Binding-site contacts:
Ligand atom C7 contacts residue ASN49 of chain 1.A at 3.0 Å.
Ligand atom C5 contacts residue TYR16 of chain 1.A at 4.5 Å (hydrophobic).
Ligand atom O7 contacts residue ASN49 of chain 1.A at 2.8 Å (h-bond).
Ligand atom C2 contacts residue ASN49 of chain 1.A at 2.5 Å.
Ligand atom C5 contacts residue ASN49 of chain 1.A at 3.7 Å.
Ligand atom C6 contacts residue ASN49 of chain 1.A at 4.5 Å.
Ligand atom C4 contacts residue ASN49 of chain 1.A at 4.2 Å.
Ligand atom C3 contacts residue ASN49 of chain 1.A at 3.8 Å.
Ligand atom C8 contacts residue ASN49 of chain 1.A at 4.3 Å.
Ligand atom O5 contacts residue ASN49 of chain 1.A at 2.4 Å (h-bond).
Ligand atom C1 contacts residue TYR16 of chain 1.A at 4.0 Å (hydrophobic).
Ligand atom N2 contacts residue ASN49 of chain 1.A at 2.9 Å (h-bond).
Ligand atom C1 contacts residue ASN49 of chain 1.A at 1.4 Å.
Ligand atom C1 contacts residue ASN18 of chain 1.A at 4.3 Å.
Ligand atom C6 contacts residue TYR16 of chain 1.A at 4.1 Å (hydrophobic).
Ligand atom O5 contacts residue TYR16 of chain 1.A at 3.3 Å.

This protein binds this small molecule.
Small molecule (SMILES): CC(=O)N[C@@H]1[C@@H](O)[C@H](O)[C@@H](CO)O[C@H]1O

Sequence of chain 1.A:
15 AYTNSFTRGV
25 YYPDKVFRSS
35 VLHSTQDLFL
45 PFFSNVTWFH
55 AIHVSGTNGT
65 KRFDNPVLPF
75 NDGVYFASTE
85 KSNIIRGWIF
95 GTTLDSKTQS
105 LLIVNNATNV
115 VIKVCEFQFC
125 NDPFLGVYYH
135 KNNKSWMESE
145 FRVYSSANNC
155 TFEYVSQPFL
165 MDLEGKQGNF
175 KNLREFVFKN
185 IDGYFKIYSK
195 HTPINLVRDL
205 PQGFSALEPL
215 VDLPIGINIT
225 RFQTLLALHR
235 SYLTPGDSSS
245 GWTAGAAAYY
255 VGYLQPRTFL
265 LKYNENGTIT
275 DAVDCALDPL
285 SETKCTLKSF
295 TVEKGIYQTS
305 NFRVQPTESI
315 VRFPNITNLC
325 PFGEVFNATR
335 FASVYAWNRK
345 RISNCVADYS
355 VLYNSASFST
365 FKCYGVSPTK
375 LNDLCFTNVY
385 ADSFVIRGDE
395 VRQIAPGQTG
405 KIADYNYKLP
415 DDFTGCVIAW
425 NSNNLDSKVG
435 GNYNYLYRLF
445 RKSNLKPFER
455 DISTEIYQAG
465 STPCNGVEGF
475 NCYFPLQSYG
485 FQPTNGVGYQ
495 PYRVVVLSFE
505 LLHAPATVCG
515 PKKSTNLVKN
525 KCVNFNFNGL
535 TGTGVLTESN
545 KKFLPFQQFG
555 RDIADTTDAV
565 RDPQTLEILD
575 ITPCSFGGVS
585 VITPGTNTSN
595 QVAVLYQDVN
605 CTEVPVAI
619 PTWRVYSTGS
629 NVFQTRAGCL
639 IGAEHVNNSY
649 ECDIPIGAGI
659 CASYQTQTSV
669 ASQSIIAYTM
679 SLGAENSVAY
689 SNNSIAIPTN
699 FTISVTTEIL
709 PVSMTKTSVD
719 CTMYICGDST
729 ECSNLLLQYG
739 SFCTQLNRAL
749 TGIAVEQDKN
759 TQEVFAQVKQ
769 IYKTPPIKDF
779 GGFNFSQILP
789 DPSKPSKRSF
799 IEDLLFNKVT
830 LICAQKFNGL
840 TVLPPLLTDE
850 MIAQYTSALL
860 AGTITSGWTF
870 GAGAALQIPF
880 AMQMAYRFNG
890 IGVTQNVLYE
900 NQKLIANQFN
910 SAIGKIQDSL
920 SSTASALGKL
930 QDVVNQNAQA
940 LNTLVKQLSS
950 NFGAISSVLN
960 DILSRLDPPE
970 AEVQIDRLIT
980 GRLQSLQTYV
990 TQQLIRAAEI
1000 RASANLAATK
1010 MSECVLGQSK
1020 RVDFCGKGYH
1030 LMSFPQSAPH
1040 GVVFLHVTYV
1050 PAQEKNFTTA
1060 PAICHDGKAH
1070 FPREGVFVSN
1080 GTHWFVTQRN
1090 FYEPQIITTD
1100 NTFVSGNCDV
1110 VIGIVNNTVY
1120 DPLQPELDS